The small molecule below binds the protein below.
Small molecule (SMILES): CSCC[C@H](NC(=O)[C@@H](NC(=O)[C@@H](N)CCSC)[C@@H](C)O)C(=O)N[C@@H](COP(=O)(O)O)C(=O)N[C@H](C(=O)O)C(C)C

Sequence of chain 1.A:
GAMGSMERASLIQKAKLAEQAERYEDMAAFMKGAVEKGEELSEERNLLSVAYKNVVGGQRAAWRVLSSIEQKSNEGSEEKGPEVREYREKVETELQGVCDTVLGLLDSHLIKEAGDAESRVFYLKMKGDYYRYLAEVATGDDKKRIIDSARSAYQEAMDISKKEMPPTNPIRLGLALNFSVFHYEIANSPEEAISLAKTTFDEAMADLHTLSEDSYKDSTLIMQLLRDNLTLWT

Binding-site contacts:
Ligand atom C contacts residue LYS54 of chain 1.A at 3.5 Å.
Ligand atom OG1 contacts residue GLU187 of chain 1.A at 3.7 Å.
Ligand atom CA contacts residue ASN231 of chain 1.A at 3.9 Å.
Ligand atom O contacts residue LEU179 of chain 1.A at 3.9 Å.
Ligand atom OG1 contacts residue LEU234 of chain 1.A at 3.6 Å.
Ligand atom O3P contacts residue ARG134 of chain 1.A at 2.9 Å (salt-bridge).
Ligand atom CG2 contacts residue TRP235 of chain 1.A at 3.9 Å (hydrophobic).
Ligand atom P contacts residue ARG61 of chain 1.A at 3.6 Å.
Ligand atom O contacts residue ASN231 of chain 1.A at 3.0 Å (h-bond).
Ligand atom CB contacts residue ASN180 of chain 1.A at 3.5 Å.
Ligand atom P contacts residue ARG134 of chain 1.A at 3.8 Å.
Ligand atom CB contacts residue LEU227 of chain 1.A at 3.9 Å (hydrophobic).
Ligand atom O3P contacts residue TYR135 of chain 1.A at 2.6 Å (h-bond).
Ligand atom CA contacts residue ASN231 of chain 1.A at 3.6 Å.
Ligand atom CA contacts residue LYS54 of chain 1.A at 3.8 Å.
Ligand atom N contacts residue ASN231 of chain 1.A at 2.9 Å (h-bond).
Ligand atom O1P contacts residue ARG61 of chain 1.A at 2.6 Å (salt-bridge).
Ligand atom O contacts residue VAL183 of chain 1.A at 3.3 Å.
Ligand atom O2P contacts residue ARG134 of chain 1.A at 2.9 Å (salt-bridge).
Ligand atom N contacts residue LEU179 of chain 1.A at 3.9 Å.
Ligand atom CG1 contacts residue ASN180 of chain 1.A at 3.8 Å.
Ligand atom N contacts residue ASN180 of chain 1.A at 2.9 Å (h-bond).
Ligand atom C contacts residue ASN231 of chain 1.A at 3.7 Å.
Ligand atom C contacts residue ASN180 of chain 1.A at 3.6 Å.
Ligand atom P contacts residue TYR135 of chain 1.A at 3.8 Å.
Ligand atom OXT contacts residue LYS54 of chain 1.A at 2.8 Å (salt-bridge).
Ligand atom CG2 contacts residue GLU187 of chain 1.A at 3.5 Å.
Ligand atom OG1 contacts residue TRP235 of chain 1.A at 3.4 Å (h-bond).
Ligand atom CG1 contacts residue GLY176 of chain 1.A at 3.5 Å.
Ligand atom O2P contacts residue ARG61 of chain 1.A at 2.9 Å (salt-bridge).
Ligand atom CA contacts residue ASN180 of chain 1.A at 3.5 Å.
Ligand atom CG2 contacts residue VAL183 of chain 1.A at 3.8 Å (hydrophobic).
Ligand atom C contacts residue LYS127 of chain 1.A at 3.8 Å.
Ligand atom C contacts residue LEU179 of chain 1.A at 3.8 Å (hydrophobic).
Ligand atom C contacts residue LEU234 of chain 1.A at 3.9 Å (hydrophobic).
Ligand atom O contacts residue LYS127 of chain 1.A at 2.8 Å (salt-bridge).
Ligand atom O contacts residue ASN180 of chain 1.A at 2.9 Å (h-bond).
Ligand atom O3P contacts residue ASN180 of chain 1.A at 3.9 Å.
Ligand atom N contacts residue LEU234 of chain 1.A at 3.7 Å.
Ligand atom CB contacts residue GLU187 of chain 1.A at 3.3 Å.